This protein binds this small molecule.
Small molecule (SMILES): CC(=O)N[C@H]1[C@H](O[C@H]2[C@H](O)[C@@H](NC(C)=O)CO[C@@H]2CO)O[C@H](CO)[C@@H](O[C@@H]2O[C@H](CO)[C@@H](O)[C@H](O[C@H]3O[C@H](CO)[C@@H](O)[C@H](O)[C@@H]3O)[C@@H]2O)[C@@H]1O

Binding-site contacts:
Ligand atom C6 contacts residue ARG281 of chain 1.C at 3.6 Å.
Ligand atom O7 contacts residue TRP262 of chain 1.C at 4.2 Å.
Ligand atom O7 contacts residue ASN320 of chain 1.D at 3.2 Å (h-bond).
Ligand atom C2 contacts residue ASN320 of chain 1.D at 2.4 Å.
Ligand atom O6 contacts residue ARG281 of chain 1.C at 3.4 Å.
Ligand atom C8 contacts residue ASN316 of chain 1.D at 4.0 Å.
Ligand atom C4 contacts residue ASN320 of chain 1.D at 4.2 Å.
Ligand atom O6 contacts residue ARG281 of chain 1.C at 4.4 Å.
Ligand atom C3 contacts residue ASN320 of chain 1.D at 3.8 Å.
Ligand atom O5 contacts residue ASN320 of chain 1.D at 2.3 Å (h-bond).
Ligand atom O7 contacts residue MET285 of chain 1.C at 3.5 Å (h-bond).
Ligand atom C8 contacts residue LEU317 of chain 1.D at 3.7 Å (hydrophobic).
Ligand atom C7 contacts residue LEU317 of chain 1.D at 4.4 Å (hydrophobic).
Ligand atom C1 contacts residue ASN316 of chain 1.D at 4.0 Å.
Ligand atom C1 contacts residue ASN320 of chain 1.D at 1.4 Å.
Ligand atom C8 contacts residue TRP262 of chain 1.C at 4.1 Å (hydrophobic).
Ligand atom C7 contacts residue ASN316 of chain 1.D at 4.2 Å.
Ligand atom N2 contacts residue ASN320 of chain 1.D at 2.9 Å (h-bond).
Ligand atom N2 contacts residue ASN316 of chain 1.D at 4.1 Å.
Ligand atom C8 contacts residue ASN320 of chain 1.D at 4.5 Å.
Ligand atom C6 contacts residue ARG281 of chain 1.C at 4.0 Å.
Ligand atom C5 contacts residue ASN320 of chain 1.D at 3.6 Å.
Ligand atom C7 contacts residue ASN320 of chain 1.D at 3.3 Å.

Sequence of chain 1.C:
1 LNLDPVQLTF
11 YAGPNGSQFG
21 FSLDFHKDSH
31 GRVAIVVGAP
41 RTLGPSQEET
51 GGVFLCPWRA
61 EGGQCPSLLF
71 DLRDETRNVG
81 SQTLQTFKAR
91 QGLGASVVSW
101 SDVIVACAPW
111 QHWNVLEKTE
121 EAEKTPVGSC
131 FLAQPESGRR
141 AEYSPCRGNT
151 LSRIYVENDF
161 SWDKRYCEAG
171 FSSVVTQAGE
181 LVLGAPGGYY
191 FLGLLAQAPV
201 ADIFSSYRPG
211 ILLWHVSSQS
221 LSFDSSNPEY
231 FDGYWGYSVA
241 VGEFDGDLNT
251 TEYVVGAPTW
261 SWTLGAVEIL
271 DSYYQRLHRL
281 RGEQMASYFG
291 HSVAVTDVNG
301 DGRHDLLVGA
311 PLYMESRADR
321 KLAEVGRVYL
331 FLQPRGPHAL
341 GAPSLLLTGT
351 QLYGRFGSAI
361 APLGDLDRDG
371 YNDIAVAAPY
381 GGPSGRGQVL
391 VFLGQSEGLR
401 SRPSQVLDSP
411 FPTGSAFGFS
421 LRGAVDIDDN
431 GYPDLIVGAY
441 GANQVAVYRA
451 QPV

Sequence of chain 1.D:
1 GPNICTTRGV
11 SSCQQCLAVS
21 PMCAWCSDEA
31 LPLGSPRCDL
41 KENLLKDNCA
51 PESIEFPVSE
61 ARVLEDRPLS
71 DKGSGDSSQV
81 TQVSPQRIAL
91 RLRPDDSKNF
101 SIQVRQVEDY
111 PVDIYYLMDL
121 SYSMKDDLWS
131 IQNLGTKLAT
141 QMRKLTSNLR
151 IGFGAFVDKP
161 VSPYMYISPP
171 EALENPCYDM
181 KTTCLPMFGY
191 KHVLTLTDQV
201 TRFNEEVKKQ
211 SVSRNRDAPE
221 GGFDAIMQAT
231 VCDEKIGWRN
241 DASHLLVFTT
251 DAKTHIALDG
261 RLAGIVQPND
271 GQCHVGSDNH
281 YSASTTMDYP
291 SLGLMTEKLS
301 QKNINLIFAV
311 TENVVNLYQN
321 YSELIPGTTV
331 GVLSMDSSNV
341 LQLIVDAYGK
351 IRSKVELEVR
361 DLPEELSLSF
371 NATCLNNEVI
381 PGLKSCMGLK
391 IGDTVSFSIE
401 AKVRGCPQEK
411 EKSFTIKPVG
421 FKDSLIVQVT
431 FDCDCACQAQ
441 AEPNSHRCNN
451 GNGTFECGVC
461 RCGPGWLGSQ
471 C